Sequence of chain 1.A:
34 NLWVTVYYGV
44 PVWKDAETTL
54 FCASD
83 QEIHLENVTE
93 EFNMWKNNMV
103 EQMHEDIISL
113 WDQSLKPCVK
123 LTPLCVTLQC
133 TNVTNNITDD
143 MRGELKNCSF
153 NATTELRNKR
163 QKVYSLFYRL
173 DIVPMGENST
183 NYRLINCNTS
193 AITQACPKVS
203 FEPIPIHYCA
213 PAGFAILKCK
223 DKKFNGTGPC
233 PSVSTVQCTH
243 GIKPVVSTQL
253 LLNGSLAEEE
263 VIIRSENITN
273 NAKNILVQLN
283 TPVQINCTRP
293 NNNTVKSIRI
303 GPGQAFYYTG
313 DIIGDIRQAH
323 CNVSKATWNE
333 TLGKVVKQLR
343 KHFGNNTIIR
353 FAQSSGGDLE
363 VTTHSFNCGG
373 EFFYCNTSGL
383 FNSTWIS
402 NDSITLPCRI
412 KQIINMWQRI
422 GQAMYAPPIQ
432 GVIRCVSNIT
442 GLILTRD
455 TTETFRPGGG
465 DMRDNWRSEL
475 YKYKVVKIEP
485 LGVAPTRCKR

Binding-site contacts:
Ligand atom C2 contacts residue ASN331 of chain 1.A at 2.5 Å.
Ligand atom N2 contacts residue ASN331 of chain 1.A at 2.9 Å (h-bond).
Ligand atom O7 contacts residue ASN331 of chain 1.A at 3.3 Å (h-bond).
Ligand atom C1 contacts residue TRP387 of chain 1.A at 4.0 Å (hydrophobic).
Ligand atom C1 contacts residue ASN331 of chain 1.A at 1.5 Å.
Ligand atom C5 contacts residue TRP387 of chain 1.A at 4.1 Å (hydrophobic).
Ligand atom O5 contacts residue ASN331 of chain 1.A at 2.5 Å (h-bond).
Ligand atom C4 contacts residue ASN331 of chain 1.A at 4.4 Å.
Ligand atom C8 contacts residue ASN331 of chain 1.A at 4.1 Å.
Ligand atom O5 contacts residue TRP387 of chain 1.A at 3.7 Å.
Ligand atom C6 contacts residue TRP387 of chain 1.A at 4.0 Å (hydrophobic).
Ligand atom C8 contacts residue LYS327 of chain 1.A at 3.9 Å.
Ligand atom C5 contacts residue ASN331 of chain 1.A at 3.9 Å.
Ligand atom C3 contacts residue ASN331 of chain 1.A at 3.9 Å.
Ligand atom C7 contacts residue ASN331 of chain 1.A at 3.3 Å.

The protein below binds the small molecule below.
Small molecule (SMILES): CC(=O)N[C@@H]1[C@@H](O)[C@H](O)[C@@H](CO)O[C@H]1O